Binding-site contacts:
Ligand atom CHB contacts residue LEU113 of chain 1.H at 3.6 Å (hydrophobic).
Ligand atom CMD contacts residue ASN72 of chain 1.H at 3.5 Å.
Ligand atom CMD contacts residue ARG78 of chain 1.H at 3.0 Å.
Ligand atom C2A contacts residue LEU120 of chain 1.H at 3.7 Å (hydrophobic).
Ligand atom NA contacts residue ASP85 of chain 1.H at 2.8 Å (salt-bridge).
Ligand atom CBC contacts residue CYS82 of chain 1.H at 3.1 Å (hydrophobic).
Ligand atom C1A contacts residue ARG84 of chain 1.H at 3.3 Å.
Ligand atom CGD contacts residue ARG78 of chain 1.H at 3.6 Å.
Ligand atom NC contacts residue ASN72 of chain 1.H at 2.6 Å (h-bond).
Ligand atom CHD contacts residue CYS82 of chain 1.H at 3.5 Å (hydrophobic).
Ligand atom C1D contacts residue ASP85 of chain 1.H at 3.6 Å.
Ligand atom CHD contacts residue ASP85 of chain 1.H at 3.7 Å.
Ligand atom CBB contacts residue ARG108 of chain 1.H at 3.0 Å.
Ligand atom NC contacts residue THR122 of chain 1.H at 3.5 Å.
Ligand atom CHA contacts residue LEU120 of chain 1.H at 3.2 Å (hydrophobic).
Ligand atom C4C contacts residue CYS82 of chain 1.H at 3.7 Å (hydrophobic).
Ligand atom OC contacts residue ALA73 of chain 1.H at 3.6 Å.
Ligand atom NA contacts residue ARG84 of chain 1.H at 2.9 Å (salt-bridge).
Ligand atom C4A contacts residue ASP85 of chain 1.H at 3.6 Å.
Ligand atom OC contacts residue ASN72 of chain 1.H at 3.5 Å (h-bond).
Ligand atom ND contacts residue ASP85 of chain 1.H at 2.8 Å (salt-bridge).
Ligand atom ND contacts residue TYR117 of chain 1.H at 3.6 Å.
Ligand atom CBD contacts residue ARG78 of chain 1.H at 3.7 Å.
Ligand atom C3C contacts residue CYS82 of chain 1.H at 3.4 Å (hydrophobic).
Ligand atom CAD contacts residue ALA81 of chain 1.H at 3.6 Å (hydrophobic).
Ligand atom O2D contacts residue ARG78 of chain 1.H at 3.7 Å.
Ligand atom CAC contacts residue VAL127 of chain 1.H at 3.7 Å (hydrophobic).
Ligand atom C2D contacts residue ALA81 of chain 1.H at 3.6 Å (hydrophobic).
Ligand atom CMB contacts residue CYS109 of chain 1.H at 3.6 Å (hydrophobic).
Ligand atom C1C contacts residue ASN72 of chain 1.H at 3.3 Å.
Ligand atom CAC contacts residue CYS82 of chain 1.H at 3.5 Å (hydrophobic).
Ligand atom C1A contacts residue LEU120 of chain 1.H at 3.6 Å (hydrophobic).
Ligand atom C4C contacts residue THR122 of chain 1.H at 3.6 Å.
Ligand atom C3D contacts residue ALA81 of chain 1.H at 3.5 Å (hydrophobic).
Ligand atom CHB contacts residue ASP85 of chain 1.H at 3.7 Å.
Ligand atom C2C contacts residue CYS82 of chain 1.H at 3.6 Å (hydrophobic).
Ligand atom OC contacts residue LEU66 of chain 1.H at 3.5 Å.
Ligand atom CAA contacts residue LEU120 of chain 1.H at 3.6 Å (hydrophobic).
Ligand atom O2A contacts residue ARG84 of chain 1.H at 2.9 Å (salt-bridge).
Ligand atom C4A contacts residue ARG84 of chain 1.H at 3.3 Å.

Sequence of chain 1.H:
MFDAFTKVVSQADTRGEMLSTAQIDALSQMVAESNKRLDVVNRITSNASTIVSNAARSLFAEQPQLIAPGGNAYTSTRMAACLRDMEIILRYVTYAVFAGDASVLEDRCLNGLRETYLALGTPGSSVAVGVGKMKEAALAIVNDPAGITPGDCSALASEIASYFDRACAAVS

The small molecule below binds the protein below.
Small molecule (SMILES): C=CC1=C(C)/C(=C/c2[nH]c(/C=C3\N=C(/C=C4\NC(=O)C(C)=C4C=C)C(C)=C3CCC(=O)O)c(CCC(=O)O)c2C)NC1=O